A protein and the small-molecule ligand that binds it are described below.
Small molecule (SMILES): CC(=O)N[C@@H]1[C@@H](O)[C@H](O)[C@@H](CO)O[C@H]1O

Sequence of chain 1.B:
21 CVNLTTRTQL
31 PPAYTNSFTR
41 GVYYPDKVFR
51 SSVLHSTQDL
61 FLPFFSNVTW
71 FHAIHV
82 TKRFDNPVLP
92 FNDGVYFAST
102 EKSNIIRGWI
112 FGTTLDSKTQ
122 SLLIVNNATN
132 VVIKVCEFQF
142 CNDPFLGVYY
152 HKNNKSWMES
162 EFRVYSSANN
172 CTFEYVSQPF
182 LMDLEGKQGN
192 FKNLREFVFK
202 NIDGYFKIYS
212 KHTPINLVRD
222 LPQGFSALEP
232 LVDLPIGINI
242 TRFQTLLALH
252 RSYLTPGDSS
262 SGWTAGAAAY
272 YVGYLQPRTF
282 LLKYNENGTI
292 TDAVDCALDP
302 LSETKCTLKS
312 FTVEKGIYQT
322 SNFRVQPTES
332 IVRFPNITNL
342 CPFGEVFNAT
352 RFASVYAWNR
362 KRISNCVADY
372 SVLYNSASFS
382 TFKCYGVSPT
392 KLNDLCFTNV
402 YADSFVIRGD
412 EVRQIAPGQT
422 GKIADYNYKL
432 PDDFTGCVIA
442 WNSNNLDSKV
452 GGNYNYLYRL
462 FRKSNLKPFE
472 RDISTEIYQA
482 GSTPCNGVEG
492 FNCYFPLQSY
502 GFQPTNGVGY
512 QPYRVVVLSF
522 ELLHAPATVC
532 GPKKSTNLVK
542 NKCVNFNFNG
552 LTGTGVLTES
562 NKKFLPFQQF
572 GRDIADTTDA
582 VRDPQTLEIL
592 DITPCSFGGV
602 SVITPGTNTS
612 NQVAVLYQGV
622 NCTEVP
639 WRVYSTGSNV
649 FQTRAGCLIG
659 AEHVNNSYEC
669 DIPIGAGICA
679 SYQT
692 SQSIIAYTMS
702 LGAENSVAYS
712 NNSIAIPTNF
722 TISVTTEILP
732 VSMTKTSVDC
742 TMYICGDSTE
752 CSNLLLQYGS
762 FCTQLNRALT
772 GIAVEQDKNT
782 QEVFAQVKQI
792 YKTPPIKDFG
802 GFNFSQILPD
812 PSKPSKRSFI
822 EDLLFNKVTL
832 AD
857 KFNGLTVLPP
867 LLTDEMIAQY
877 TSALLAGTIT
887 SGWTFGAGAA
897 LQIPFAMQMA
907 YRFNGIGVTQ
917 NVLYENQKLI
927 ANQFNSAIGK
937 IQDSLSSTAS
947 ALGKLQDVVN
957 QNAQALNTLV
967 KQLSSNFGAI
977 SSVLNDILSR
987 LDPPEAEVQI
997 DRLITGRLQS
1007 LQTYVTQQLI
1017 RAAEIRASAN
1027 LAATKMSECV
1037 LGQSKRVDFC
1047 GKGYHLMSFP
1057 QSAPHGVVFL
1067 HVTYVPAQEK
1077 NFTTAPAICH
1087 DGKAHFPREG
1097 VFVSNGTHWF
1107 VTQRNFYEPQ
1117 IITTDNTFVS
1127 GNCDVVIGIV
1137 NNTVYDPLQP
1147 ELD

Binding-site contacts:
Ligand atom C7 contacts residue ASN288 of chain 1.B at 3.4 Å.
Ligand atom C7 contacts residue ASN286 of chain 1.B at 4.4 Å.
Ligand atom C3 contacts residue ASN288 of chain 1.B at 3.8 Å.
Ligand atom C2 contacts residue ASN288 of chain 1.B at 2.4 Å.
Ligand atom C1 contacts residue ASN288 of chain 1.B at 1.4 Å.
Ligand atom N2 contacts residue ASN288 of chain 1.B at 2.9 Å (h-bond).
Ligand atom C8 contacts residue ASN288 of chain 1.B at 4.3 Å.
Ligand atom C5 contacts residue ASN288 of chain 1.B at 3.7 Å.
Ligand atom O7 contacts residue ASN288 of chain 1.B at 3.6 Å (h-bond).
Ligand atom O7 contacts residue ASN286 of chain 1.B at 4.0 Å.
Ligand atom C4 contacts residue ASN288 of chain 1.B at 4.3 Å.
Ligand atom C8 contacts residue ASN286 of chain 1.B at 4.2 Å.
Ligand atom O5 contacts residue ASN288 of chain 1.B at 2.4 Å (h-bond).